A protein and the small-molecule ligand that binds it are described below.
Small molecule (SMILES): CC(=O)N[C@@H]1[C@@H](O)[C@H](O)[C@@H](CO)O[C@H]1O

Sequence of chain 1.A:
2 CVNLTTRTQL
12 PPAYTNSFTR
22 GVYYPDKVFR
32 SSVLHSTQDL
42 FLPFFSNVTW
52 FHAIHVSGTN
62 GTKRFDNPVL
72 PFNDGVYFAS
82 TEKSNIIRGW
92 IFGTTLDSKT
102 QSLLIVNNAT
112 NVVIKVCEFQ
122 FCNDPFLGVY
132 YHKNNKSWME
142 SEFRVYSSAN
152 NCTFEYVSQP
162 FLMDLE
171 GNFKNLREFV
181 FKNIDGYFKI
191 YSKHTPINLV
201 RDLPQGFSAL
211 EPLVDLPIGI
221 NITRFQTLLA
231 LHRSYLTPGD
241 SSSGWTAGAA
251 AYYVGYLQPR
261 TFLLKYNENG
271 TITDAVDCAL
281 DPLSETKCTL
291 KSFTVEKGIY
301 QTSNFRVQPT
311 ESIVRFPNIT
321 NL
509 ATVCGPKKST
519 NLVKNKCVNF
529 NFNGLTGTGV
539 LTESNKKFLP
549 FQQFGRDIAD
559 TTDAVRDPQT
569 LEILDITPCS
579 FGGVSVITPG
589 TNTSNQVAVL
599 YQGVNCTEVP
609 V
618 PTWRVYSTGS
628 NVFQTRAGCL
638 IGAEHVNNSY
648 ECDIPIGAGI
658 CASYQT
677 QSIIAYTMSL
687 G

Binding-site contacts:
Ligand atom C8 contacts residue ASN136 of chain 1.A at 3.5 Å.
Ligand atom C4 contacts residue ASN136 of chain 1.A at 4.4 Å.
Ligand atom O7 contacts residue ASN136 of chain 1.A at 2.7 Å (h-bond).
Ligand atom C2 contacts residue ASN136 of chain 1.A at 2.7 Å.
Ligand atom C3 contacts residue ASN136 of chain 1.A at 4.0 Å.
Ligand atom C7 contacts residue ASN136 of chain 1.A at 2.8 Å.
Ligand atom N2 contacts residue ASN136 of chain 1.A at 3.2 Å (h-bond).
Ligand atom O5 contacts residue ASN136 of chain 1.A at 2.5 Å (h-bond).
Ligand atom C1 contacts residue ASN136 of chain 1.A at 1.6 Å.
Ligand atom O7 contacts residue ASN135 of chain 1.A at 4.4 Å.
Ligand atom C5 contacts residue ASN136 of chain 1.A at 3.8 Å.
Ligand atom O6 contacts residue TRP139 of chain 1.A at 4.0 Å.